Sequence of chain 1.A:
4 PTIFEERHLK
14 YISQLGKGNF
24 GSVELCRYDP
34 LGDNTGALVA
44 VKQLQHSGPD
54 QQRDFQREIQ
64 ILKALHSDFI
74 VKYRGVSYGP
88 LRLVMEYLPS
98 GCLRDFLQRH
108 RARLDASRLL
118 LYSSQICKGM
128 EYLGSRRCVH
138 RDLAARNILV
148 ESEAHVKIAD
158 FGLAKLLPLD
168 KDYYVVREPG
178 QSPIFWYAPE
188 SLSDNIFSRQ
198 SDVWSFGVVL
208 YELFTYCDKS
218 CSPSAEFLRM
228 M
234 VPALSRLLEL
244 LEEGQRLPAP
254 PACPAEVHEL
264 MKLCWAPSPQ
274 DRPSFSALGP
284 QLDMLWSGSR

A small-molecule ligand and the protein it binds are described below.
Small molecule (SMILES): C[C@H](NC(=O)c1c[nH]c2ncc(C3CC3)nc12)C(C)(C)O

Binding-site contacts:
Ligand atom C14 contacts residue LEU18 of chain 1.A at 4.0 Å (hydrophobic).
Ligand atom N6 contacts residue TYR94 of chain 1.A at 3.5 Å.
Ligand atom C2 contacts residue MET92 of chain 1.A at 3.9 Å (hydrophobic).
Ligand atom O18 contacts residue ASP157 of chain 1.A at 4.0 Å.
Ligand atom C13 contacts residue VAL26 of chain 1.A at 4.1 Å (hydrophobic).
Ligand atom N6 contacts residue LEU146 of chain 1.A at 4.1 Å.
Ligand atom O12 contacts residue MET92 of chain 1.A at 3.7 Å.
Ligand atom C19 contacts residue GLY98 of chain 1.A at 3.8 Å.
Ligand atom C14 contacts residue VAL26 of chain 1.A at 4.0 Å (hydrophobic).
Ligand atom C16 contacts residue LEU146 of chain 1.A at 3.9 Å (hydrophobic).
Ligand atom C20 contacts residue CYS99 of chain 1.A at 3.5 Å (hydrophobic).
Ligand atom C5 contacts residue ALA43 of chain 1.A at 3.9 Å (hydrophobic).
Ligand atom N9 contacts residue LEU18 of chain 1.A at 4.1 Å.
Ligand atom C2 contacts residue ALA43 of chain 1.A at 3.7 Å (hydrophobic).
Ligand atom C2 contacts residue VAL74 of chain 1.A at 4.1 Å (hydrophobic).
Ligand atom C8 contacts residue LEU146 of chain 1.A at 3.9 Å (hydrophobic).
Ligand atom C21 contacts residue LEU18 of chain 1.A at 3.4 Å (hydrophobic).
Ligand atom C1 contacts residue LEU146 of chain 1.A at 3.7 Å (hydrophobic).
Ligand atom C16 contacts residue ARG143 of chain 1.A at 3.8 Å.
Ligand atom C20 contacts residue LEU146 of chain 1.A at 3.9 Å (hydrophobic).
Ligand atom O18 contacts residue ASN144 of chain 1.A at 3.8 Å.
Ligand atom N9 contacts residue LEU146 of chain 1.A at 3.8 Å.
Ligand atom C20 contacts residue GLY98 of chain 1.A at 3.7 Å.
Ligand atom C5 contacts residue LEU95 of chain 1.A at 4.0 Å (hydrophobic).
Ligand atom N3 contacts residue GLU93 of chain 1.A at 3.1 Å (salt-bridge).
Ligand atom C5 contacts residue LEU146 of chain 1.A at 3.6 Å (hydrophobic).
Ligand atom C5 contacts residue GLU93 of chain 1.A at 4.0 Å.
Ligand atom C17 contacts residue ASP157 of chain 1.A at 3.6 Å.
Ligand atom N6 contacts residue LEU95 of chain 1.A at 3.0 Å (h-bond).
Ligand atom C2 contacts residue LEU146 of chain 1.A at 3.7 Å (hydrophobic).
Ligand atom O12 contacts residue VAL26 of chain 1.A at 3.7 Å.
Ligand atom C2 contacts residue GLU93 of chain 1.A at 4.0 Å.
Ligand atom C17 contacts residue ALA156 of chain 1.A at 3.5 Å (hydrophobic).
Ligand atom C7 contacts residue TYR94 of chain 1.A at 3.6 Å (hydrophobic).
Ligand atom C14 contacts residue GLY19 of chain 1.A at 3.5 Å.
Ligand atom C10 contacts residue VAL26 of chain 1.A at 3.9 Å (hydrophobic).
Ligand atom N3 contacts residue ALA43 of chain 1.A at 3.4 Å.
Ligand atom N3 contacts residue LEU146 of chain 1.A at 3.6 Å.
Ligand atom C7 contacts residue LEU95 of chain 1.A at 3.1 Å (hydrophobic).
Ligand atom C4 contacts residue LEU146 of chain 1.A at 3.6 Å (hydrophobic).